The small molecule below binds the protein below.
Small molecule (SMILES): CC(=O)N[C@@H]1[C@@H](O)[C@H](O)[C@@H](CO)O[C@H]1O

Binding-site contacts:
Ligand atom O5 contacts residue ASN721 of chain 1.B at 2.5 Å (h-bond).
Ligand atom C7 contacts residue TYR249 of chain 1.B at 4.1 Å (hydrophobic).
Ligand atom C4 contacts residue ASN721 of chain 1.B at 3.9 Å.
Ligand atom C8 contacts residue TYR217 of chain 1.B at 4.2 Å (hydrophobic).
Ligand atom N2 contacts residue ASN721 of chain 1.B at 3.2 Å (h-bond).
Ligand atom O7 contacts residue TYR249 of chain 1.B at 3.0 Å (h-bond).
Ligand atom O6 contacts residue ASN721 of chain 1.B at 3.9 Å.
Ligand atom O7 contacts residue TYR217 of chain 1.B at 4.4 Å.
Ligand atom C1 contacts residue ASN721 of chain 1.B at 1.4 Å.
Ligand atom O7 contacts residue ASN721 of chain 1.B at 3.1 Å (h-bond).
Ligand atom C2 contacts residue ASN721 of chain 1.B at 2.5 Å.
Ligand atom C6 contacts residue THR748 of chain 1.B at 3.9 Å.
Ligand atom C6 contacts residue ASN721 of chain 1.B at 3.2 Å.
Ligand atom C5 contacts residue ASN721 of chain 1.B at 3.3 Å.
Ligand atom O6 contacts residue THR748 of chain 1.B at 2.6 Å (h-bond).
Ligand atom C7 contacts residue ASN721 of chain 1.B at 3.4 Å.
Ligand atom C8 contacts residue ASN721 of chain 1.B at 4.2 Å.
Ligand atom C3 contacts residue ASN721 of chain 1.B at 3.7 Å.

Sequence of chain 1.B:
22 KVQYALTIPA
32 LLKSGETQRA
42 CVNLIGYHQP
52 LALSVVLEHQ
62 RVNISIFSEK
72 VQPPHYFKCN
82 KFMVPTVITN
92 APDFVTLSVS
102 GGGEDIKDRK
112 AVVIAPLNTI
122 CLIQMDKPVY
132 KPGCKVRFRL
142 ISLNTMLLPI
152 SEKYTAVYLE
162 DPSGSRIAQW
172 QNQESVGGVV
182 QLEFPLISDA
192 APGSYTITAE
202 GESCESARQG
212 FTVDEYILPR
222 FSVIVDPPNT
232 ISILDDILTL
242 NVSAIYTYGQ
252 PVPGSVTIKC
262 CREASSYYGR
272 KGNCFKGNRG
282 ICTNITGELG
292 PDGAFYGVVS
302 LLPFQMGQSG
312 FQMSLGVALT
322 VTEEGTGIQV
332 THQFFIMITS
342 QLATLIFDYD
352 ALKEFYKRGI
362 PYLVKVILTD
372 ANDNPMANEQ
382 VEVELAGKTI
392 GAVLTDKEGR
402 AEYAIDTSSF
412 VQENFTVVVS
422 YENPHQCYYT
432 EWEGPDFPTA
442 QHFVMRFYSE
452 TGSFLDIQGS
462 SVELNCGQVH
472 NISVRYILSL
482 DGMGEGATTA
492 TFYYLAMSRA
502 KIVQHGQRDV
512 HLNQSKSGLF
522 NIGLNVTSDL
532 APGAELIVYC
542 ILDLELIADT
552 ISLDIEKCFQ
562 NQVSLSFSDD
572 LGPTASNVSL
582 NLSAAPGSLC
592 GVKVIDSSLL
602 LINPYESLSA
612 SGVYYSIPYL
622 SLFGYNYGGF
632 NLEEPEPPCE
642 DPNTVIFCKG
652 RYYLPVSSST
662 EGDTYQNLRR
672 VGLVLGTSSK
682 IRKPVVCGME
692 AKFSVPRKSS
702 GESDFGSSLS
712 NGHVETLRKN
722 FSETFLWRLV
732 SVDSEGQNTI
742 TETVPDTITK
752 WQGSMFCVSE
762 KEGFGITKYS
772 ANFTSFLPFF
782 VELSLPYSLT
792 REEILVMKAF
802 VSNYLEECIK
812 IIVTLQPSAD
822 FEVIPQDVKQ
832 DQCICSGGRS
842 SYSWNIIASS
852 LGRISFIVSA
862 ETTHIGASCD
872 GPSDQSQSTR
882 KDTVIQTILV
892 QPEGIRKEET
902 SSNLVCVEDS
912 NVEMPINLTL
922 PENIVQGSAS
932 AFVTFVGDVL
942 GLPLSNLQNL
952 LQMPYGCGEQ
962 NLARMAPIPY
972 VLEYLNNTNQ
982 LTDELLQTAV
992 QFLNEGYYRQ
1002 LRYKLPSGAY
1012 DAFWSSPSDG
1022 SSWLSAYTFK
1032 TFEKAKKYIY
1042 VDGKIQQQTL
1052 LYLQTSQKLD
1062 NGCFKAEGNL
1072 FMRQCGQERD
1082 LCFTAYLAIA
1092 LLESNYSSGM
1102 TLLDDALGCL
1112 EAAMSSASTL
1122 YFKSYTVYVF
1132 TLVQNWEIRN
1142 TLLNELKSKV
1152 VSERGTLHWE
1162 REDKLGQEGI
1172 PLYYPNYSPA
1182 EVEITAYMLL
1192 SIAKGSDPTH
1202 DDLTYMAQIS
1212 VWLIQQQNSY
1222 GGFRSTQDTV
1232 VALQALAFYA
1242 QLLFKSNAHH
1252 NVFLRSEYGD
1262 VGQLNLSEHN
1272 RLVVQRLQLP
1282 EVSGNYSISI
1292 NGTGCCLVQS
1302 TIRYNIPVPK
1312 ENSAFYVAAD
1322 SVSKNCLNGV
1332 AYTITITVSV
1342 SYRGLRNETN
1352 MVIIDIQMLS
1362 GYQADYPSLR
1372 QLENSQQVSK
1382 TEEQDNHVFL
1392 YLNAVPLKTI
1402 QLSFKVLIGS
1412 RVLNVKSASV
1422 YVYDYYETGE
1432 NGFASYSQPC